Binding-site contacts:
Ligand atom O7 contacts residue SER697 of chain 1.A at 4.5 Å.
Ligand atom N2 contacts residue ARG701 of chain 1.A at 4.3 Å.
Ligand atom O7 contacts residue ARG701 of chain 1.A at 3.0 Å (salt-bridge).
Ligand atom N2 contacts residue ASN698 of chain 1.A at 2.9 Å (h-bond).
Ligand atom C1 contacts residue ARG674 of chain 1.A at 4.4 Å.
Ligand atom C8 contacts residue ASN698 of chain 1.A at 3.3 Å.
Ligand atom C8 contacts residue ARG674 of chain 1.A at 3.8 Å.
Ligand atom C3 contacts residue ASN698 of chain 1.A at 3.8 Å.
Ligand atom O7 contacts residue ASN698 of chain 1.A at 3.5 Å (h-bond).
Ligand atom C7 contacts residue ARG701 of chain 1.A at 3.6 Å.
Ligand atom O3 contacts residue ARG701 of chain 1.A at 4.1 Å.
Ligand atom C1 contacts residue ARG695 of chain 1.A at 4.2 Å.
Ligand atom C4 contacts residue ASN698 of chain 1.A at 4.3 Å.
Ligand atom C2 contacts residue ASN698 of chain 1.A at 2.5 Å.
Ligand atom C8 contacts residue ARG701 of chain 1.A at 3.9 Å.
Ligand atom C1 contacts residue ASN698 of chain 1.A at 1.5 Å.
Ligand atom O5 contacts residue ARG695 of chain 1.A at 3.9 Å.
Ligand atom C7 contacts residue ASN698 of chain 1.A at 3.4 Å.
Ligand atom C5 contacts residue ASN698 of chain 1.A at 3.8 Å.
Ligand atom N2 contacts residue ARG674 of chain 1.A at 4.1 Å.
Ligand atom O5 contacts residue ASN698 of chain 1.A at 2.5 Å (h-bond).

Sequence of chain 1.A:
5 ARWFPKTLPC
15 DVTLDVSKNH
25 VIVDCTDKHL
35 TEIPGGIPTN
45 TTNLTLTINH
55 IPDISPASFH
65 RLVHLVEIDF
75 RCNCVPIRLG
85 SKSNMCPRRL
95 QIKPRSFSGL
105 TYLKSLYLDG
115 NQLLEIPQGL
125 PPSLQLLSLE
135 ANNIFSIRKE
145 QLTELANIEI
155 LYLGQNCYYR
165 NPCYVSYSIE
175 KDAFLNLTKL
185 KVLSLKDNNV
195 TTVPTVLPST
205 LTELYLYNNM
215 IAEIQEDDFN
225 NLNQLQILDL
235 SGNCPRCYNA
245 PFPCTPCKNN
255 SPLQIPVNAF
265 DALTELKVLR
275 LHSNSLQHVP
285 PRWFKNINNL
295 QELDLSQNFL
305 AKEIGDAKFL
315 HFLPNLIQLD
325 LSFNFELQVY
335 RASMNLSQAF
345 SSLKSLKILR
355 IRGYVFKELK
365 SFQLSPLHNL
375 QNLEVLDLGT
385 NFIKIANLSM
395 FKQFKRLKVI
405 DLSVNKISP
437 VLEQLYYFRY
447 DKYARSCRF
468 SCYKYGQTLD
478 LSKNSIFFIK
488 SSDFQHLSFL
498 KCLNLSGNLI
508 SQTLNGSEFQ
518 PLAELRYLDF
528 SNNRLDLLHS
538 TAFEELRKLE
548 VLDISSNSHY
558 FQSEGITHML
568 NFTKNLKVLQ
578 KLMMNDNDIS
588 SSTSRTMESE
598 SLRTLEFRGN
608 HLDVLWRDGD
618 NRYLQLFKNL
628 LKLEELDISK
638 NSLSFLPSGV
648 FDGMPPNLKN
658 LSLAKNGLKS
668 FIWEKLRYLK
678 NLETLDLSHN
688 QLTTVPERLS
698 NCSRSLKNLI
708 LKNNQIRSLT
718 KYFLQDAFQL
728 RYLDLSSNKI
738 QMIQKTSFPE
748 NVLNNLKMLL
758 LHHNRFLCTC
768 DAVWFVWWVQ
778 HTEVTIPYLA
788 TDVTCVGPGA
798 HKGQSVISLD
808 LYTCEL

The small molecule below binds the protein below.
Small molecule (SMILES): CC(=O)N[C@@H]1[C@@H](O)[C@H](O)[C@@H](CO)O[C@H]1O